This small molecule binds to this protein.
Small molecule (SMILES): OC[C@H]1O[C@@H](OC[C@H]2O[C@H](O)[C@H](O)[C@@H](O)[C@@H]2O)[C@H](O)[C@@H](O)[C@H]1O

Binding-site contacts:
Ligand atom O3 contacts residue PRO252 of chain 1.A at 3.9 Å.
Ligand atom O2 contacts residue GLU318 of chain 1.A at 3.3 Å (salt-bridge).
Ligand atom O1 contacts residue TYR319 of chain 1.A at 3.9 Å.
Ligand atom O4 contacts residue THR322 of chain 1.A at 4.2 Å.
Ligand atom C3 contacts residue PRO252 of chain 1.A at 3.8 Å (hydrophobic).
Ligand atom C6 contacts residue GLY321 of chain 1.A at 4.2 Å.
Ligand atom O2 contacts residue GLY91 of chain 1.A at 4.0 Å.
Ligand atom O3 contacts residue THR89 of chain 1.A at 3.5 Å (h-bond).
Ligand atom O4 contacts residue GLU318 of chain 1.A at 4.2 Å.
Ligand atom O6 contacts residue GLU323 of chain 1.A at 3.4 Å.
Ligand atom O6 contacts residue GLU318 of chain 1.A at 3.0 Å (salt-bridge).
Ligand atom C6 contacts residue GLU318 of chain 1.A at 4.1 Å.
Ligand atom C5 contacts residue TYR319 of chain 1.A at 3.6 Å (hydrophobic).
Ligand atom O6 contacts residue THR322 of chain 1.A at 4.0 Å.
Ligand atom O1 contacts residue PRO252 of chain 1.A at 3.8 Å.
Ligand atom O2 contacts residue GLU90 of chain 1.A at 4.0 Å.
Ligand atom C3 contacts residue GLU318 of chain 1.A at 4.2 Å.
Ligand atom O6 contacts residue GLY321 of chain 1.A at 3.8 Å.
Ligand atom C5 contacts residue THR322 of chain 1.A at 3.5 Å.
Ligand atom C4 contacts residue TYR319 of chain 1.A at 3.4 Å (hydrophobic).
Ligand atom C2 contacts residue GLU318 of chain 1.A at 3.7 Å.
Ligand atom C6 contacts residue THR322 of chain 1.A at 4.2 Å.
Ligand atom O2 contacts residue PRO252 of chain 1.A at 3.7 Å.
Ligand atom O3 contacts residue THR322 of chain 1.A at 3.3 Å (h-bond).
Ligand atom O2 contacts residue ALA251 of chain 1.A at 3.9 Å.
Ligand atom O2 contacts residue VAL250 of chain 1.A at 4.0 Å.
Ligand atom C2 contacts residue GLY321 of chain 1.A at 4.2 Å.
Ligand atom C5 contacts residue GLU318 of chain 1.A at 4.1 Å.
Ligand atom C1 contacts residue GLU318 of chain 1.A at 3.3 Å.
Ligand atom C5 contacts residue GLY321 of chain 1.A at 3.1 Å.
Ligand atom C3 contacts residue THR322 of chain 1.A at 3.5 Å.
Ligand atom C4 contacts residue THR322 of chain 1.A at 3.1 Å.
Ligand atom O1 contacts residue LEU320 of chain 1.A at 2.8 Å (h-bond).
Ligand atom C1 contacts residue LEU320 of chain 1.A at 4.1 Å (hydrophobic).
Ligand atom C3 contacts residue TYR319 of chain 1.A at 3.7 Å (hydrophobic).
Ligand atom C1 contacts residue GLY321 of chain 1.A at 3.5 Å.
Ligand atom O5 contacts residue GLY321 of chain 1.A at 3.8 Å.
Ligand atom O4 contacts residue TYR319 of chain 1.A at 2.5 Å (h-bond).
Ligand atom C3 contacts residue GLY321 of chain 1.A at 3.5 Å.
Ligand atom C4 contacts residue GLY321 of chain 1.A at 3.5 Å.

Sequence of chain 1.A:
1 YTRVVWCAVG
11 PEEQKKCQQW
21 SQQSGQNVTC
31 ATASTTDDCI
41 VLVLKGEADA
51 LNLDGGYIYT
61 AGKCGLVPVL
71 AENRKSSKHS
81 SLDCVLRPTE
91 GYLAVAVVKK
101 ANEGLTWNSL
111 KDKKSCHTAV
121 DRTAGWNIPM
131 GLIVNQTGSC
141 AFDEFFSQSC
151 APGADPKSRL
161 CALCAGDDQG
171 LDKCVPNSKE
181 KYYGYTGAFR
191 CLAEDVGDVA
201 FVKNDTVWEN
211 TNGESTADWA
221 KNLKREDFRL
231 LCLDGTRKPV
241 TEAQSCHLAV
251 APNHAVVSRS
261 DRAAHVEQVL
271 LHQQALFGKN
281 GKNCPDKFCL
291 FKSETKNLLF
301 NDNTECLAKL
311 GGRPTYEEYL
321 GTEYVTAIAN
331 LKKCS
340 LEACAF